Sequence of chain 1.C:
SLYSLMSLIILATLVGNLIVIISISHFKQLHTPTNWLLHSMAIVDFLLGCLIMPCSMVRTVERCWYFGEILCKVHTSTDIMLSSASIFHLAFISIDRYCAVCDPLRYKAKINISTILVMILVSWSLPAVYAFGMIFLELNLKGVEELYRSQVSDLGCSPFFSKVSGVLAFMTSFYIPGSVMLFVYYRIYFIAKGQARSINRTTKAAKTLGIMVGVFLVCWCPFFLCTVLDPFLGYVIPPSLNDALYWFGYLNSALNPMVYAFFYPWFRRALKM

Binding-site contacts:
Ligand atom C06 contacts residue ILE103 of chain 1.C at 4.0 Å (hydrophobic).
Ligand atom C08 contacts residue ASP102 of chain 1.C at 3.4 Å.
Ligand atom C05 contacts residue SER106 of chain 1.C at 4.0 Å.
Ligand atom C07 contacts residue TYR287 of chain 1.C at 3.9 Å (hydrophobic).
Ligand atom C02 contacts residue ILE103 of chain 1.C at 4.4 Å (hydrophobic).
Ligand atom C04 contacts residue PHE264 of chain 1.C at 3.6 Å (hydrophobic).
Ligand atom BR01 contacts residue ALA193 of chain 1.C at 4.1 Å.
Ligand atom N01 contacts residue TYR287 of chain 1.C at 3.9 Å.
Ligand atom C01 contacts residue ILE103 of chain 1.C at 4.2 Å (hydrophobic).
Ligand atom BR01 contacts residue PHE265 of chain 1.C at 4.0 Å.
Ligand atom N01 contacts residue ASP102 of chain 1.C at 3.0 Å (salt-bridge).
Ligand atom C08 contacts residue PHE264 of chain 1.C at 4.0 Å (hydrophobic).
Ligand atom C07 contacts residue ASP102 of chain 1.C at 3.9 Å.
Ligand atom N01 contacts residue SER106 of chain 1.C at 3.8 Å.
Ligand atom C02 contacts residue PHE185 of chain 1.C at 4.1 Å (hydrophobic).
Ligand atom C07 contacts residue PHE264 of chain 1.C at 3.5 Å (hydrophobic).
Ligand atom C06 contacts residue PHE265 of chain 1.C at 4.2 Å (hydrophobic).
Ligand atom C08 contacts residue TYR287 of chain 1.C at 4.5 Å (hydrophobic).
Ligand atom C05 contacts residue PHE264 of chain 1.C at 4.5 Å (hydrophobic).
Ligand atom C08 contacts residue SER106 of chain 1.C at 3.3 Å.
Ligand atom C05 contacts residue ILE103 of chain 1.C at 4.1 Å (hydrophobic).
Ligand atom C02 contacts residue PHE264 of chain 1.C at 4.5 Å (hydrophobic).
Ligand atom C04 contacts residue ILE103 of chain 1.C at 4.3 Å (hydrophobic).
Ligand atom C03 contacts residue ILE103 of chain 1.C at 4.5 Å (hydrophobic).
Ligand atom C01 contacts residue PHE265 of chain 1.C at 4.2 Å (hydrophobic).
Ligand atom C03 contacts residue PHE264 of chain 1.C at 3.6 Å (hydrophobic).
Ligand atom BR01 contacts residue TYR153 of chain 1.C at 4.1 Å.
Ligand atom N01 contacts residue TYR291 of chain 1.C at 3.8 Å.

A small-molecule ligand and the protein it binds are described below.
Small molecule (SMILES): NCCc1ccc(Br)cc1